Sequence of chain 1.V:
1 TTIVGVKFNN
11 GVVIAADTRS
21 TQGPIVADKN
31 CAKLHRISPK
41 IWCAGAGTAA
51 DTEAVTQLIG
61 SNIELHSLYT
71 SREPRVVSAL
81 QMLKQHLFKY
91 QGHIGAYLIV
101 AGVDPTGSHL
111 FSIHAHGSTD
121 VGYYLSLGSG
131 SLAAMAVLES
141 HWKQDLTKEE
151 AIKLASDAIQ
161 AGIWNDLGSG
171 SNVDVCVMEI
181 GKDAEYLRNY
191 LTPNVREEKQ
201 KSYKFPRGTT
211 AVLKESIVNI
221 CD

This small molecule binds to this protein.
Small molecule (SMILES): CC(C)C[C@H](NC(=O)[C@H](CCc1ccccc1)NC(=O)CN1CCOCC1)C(=O)N[C@@H](Cc1ccccc1)C(=O)N[C@@H](CC(C)C)[C@@H](O)[C@H](C)CO

Sequence of chain 1.BA:
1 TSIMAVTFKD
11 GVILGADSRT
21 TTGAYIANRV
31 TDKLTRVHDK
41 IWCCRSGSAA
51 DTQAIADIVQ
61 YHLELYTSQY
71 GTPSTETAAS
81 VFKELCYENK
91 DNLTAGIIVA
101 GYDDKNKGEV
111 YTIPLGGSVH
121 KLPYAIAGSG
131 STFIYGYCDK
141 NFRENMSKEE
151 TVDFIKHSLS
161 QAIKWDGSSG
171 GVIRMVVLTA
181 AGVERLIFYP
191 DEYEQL

Binding-site contacts:
Ligand atom N30 contacts residue THR21 of chain 1.BA at 3.1 Å (h-bond).
Ligand atom C51 contacts residue THR1 of chain 1.BA at 1.5 Å.
Ligand atom O40 contacts residue THR21 of chain 1.BA at 3.3 Å (h-bond).
Ligand atom O60 contacts residue THR1 of chain 1.BA at 3.0 Å (h-bond).
Ligand atom O48 contacts residue GLY47 of chain 1.BA at 2.9 Å (h-bond).
Ligand atom C58 contacts residue THR1 of chain 1.BA at 2.5 Å.
Ligand atom N4 contacts residue THR22 of chain 1.BA at 3.7 Å.
Ligand atom C24 contacts residue THR20 of chain 1.BA at 3.7 Å.
Ligand atom C38 contacts residue SER48 of chain 1.BA at 3.8 Å.
Ligand atom C42 contacts residue THR1 of chain 1.BA at 2.3 Å.
Ligand atom C45 contacts residue ARG45 of chain 1.BA at 3.5 Å.
Ligand atom O40 contacts residue THR20 of chain 1.BA at 3.5 Å.
Ligand atom C26 contacts residue HIS114 of chain 1.V at 3.6 Å.
Ligand atom C38 contacts residue GLY47 of chain 1.BA at 3.6 Å.
Ligand atom C31 contacts residue GLY47 of chain 1.BA at 3.4 Å.
Ligand atom C59 contacts residue THR1 of chain 1.BA at 2.5 Å.
Ligand atom C43 contacts residue THR1 of chain 1.BA at 2.7 Å.
Ligand atom C28 contacts residue THR21 of chain 1.BA at 3.8 Å.
Ligand atom C47 contacts residue THR1 of chain 1.BA at 1.4 Å.
Ligand atom O48 contacts residue THR1 of chain 1.BA at 2.3 Å (h-bond).
Ligand atom C59 contacts residue SER129 of chain 1.BA at 3.8 Å.
Ligand atom C23 contacts residue THR21 of chain 1.BA at 3.4 Å.
Ligand atom C18 contacts residue SER48 of chain 1.BA at 3.8 Å.
Ligand atom O9 contacts residue THR22 of chain 1.BA at 3.8 Å.
Ligand atom C39 contacts residue GLY47 of chain 1.BA at 3.5 Å.
Ligand atom C27 contacts residue THR22 of chain 1.BA at 3.0 Å.
Ligand atom C46 contacts residue THR20 of chain 1.BA at 3.5 Å.
Ligand atom O21 contacts residue THR21 of chain 1.BA at 3.6 Å.
Ligand atom N41 contacts residue GLY47 of chain 1.BA at 2.8 Å (h-bond).
Ligand atom C58 contacts residue SER168 of chain 1.BA at 3.2 Å.
Ligand atom C26 contacts residue SER118 of chain 1.V at 3.3 Å.
Ligand atom C13 contacts residue HIS116 of chain 1.V at 3.6 Å.
Ligand atom C43 contacts residue GLY47 of chain 1.BA at 3.2 Å.
Ligand atom C27 contacts residue ALA27 of chain 1.BA at 3.7 Å (hydrophobic).
Ligand atom C42 contacts residue GLY47 of chain 1.BA at 3.7 Å.
Ligand atom N41 contacts residue THR1 of chain 1.BA at 3.6 Å.
Ligand atom C44 contacts residue THR1 of chain 1.BA at 3.6 Å.
Ligand atom O29 contacts residue ALA49 of chain 1.BA at 3.2 Å (h-bond).
Ligand atom O21 contacts residue THR22 of chain 1.BA at 3.6 Å.
Ligand atom O48 contacts residue SER46 of chain 1.BA at 3.5 Å.